Sequence of chain 1.A:
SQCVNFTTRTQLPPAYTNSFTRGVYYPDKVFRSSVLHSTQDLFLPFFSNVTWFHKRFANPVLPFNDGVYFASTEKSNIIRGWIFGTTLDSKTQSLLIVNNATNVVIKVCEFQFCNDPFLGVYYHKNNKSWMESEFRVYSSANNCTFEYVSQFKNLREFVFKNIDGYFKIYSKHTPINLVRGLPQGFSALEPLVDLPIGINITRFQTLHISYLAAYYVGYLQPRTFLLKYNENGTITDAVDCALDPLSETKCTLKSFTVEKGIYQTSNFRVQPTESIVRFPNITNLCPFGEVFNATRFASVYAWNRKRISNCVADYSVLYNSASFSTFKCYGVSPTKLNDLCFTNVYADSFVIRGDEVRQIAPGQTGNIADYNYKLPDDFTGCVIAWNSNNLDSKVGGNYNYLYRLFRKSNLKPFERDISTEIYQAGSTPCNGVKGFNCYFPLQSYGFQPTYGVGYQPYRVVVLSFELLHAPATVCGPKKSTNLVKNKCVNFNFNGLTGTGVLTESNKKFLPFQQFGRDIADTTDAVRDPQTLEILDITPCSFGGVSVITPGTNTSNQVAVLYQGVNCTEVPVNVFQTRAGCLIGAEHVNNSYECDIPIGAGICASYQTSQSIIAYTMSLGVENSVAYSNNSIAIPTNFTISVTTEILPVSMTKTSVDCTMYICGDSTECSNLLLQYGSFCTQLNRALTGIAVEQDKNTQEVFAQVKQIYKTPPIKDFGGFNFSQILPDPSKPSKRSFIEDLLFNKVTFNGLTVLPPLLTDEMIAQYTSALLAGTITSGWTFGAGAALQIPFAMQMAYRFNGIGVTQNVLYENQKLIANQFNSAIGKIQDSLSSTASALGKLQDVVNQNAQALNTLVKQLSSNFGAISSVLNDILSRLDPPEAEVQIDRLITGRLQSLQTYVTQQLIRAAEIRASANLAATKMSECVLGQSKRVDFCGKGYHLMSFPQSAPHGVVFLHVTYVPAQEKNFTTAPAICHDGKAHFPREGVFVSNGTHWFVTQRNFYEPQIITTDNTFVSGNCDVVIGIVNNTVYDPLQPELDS

Binding-site contacts:
Ligand atom O5 contacts residue SER800 of chain 1.A at 3.2 Å (h-bond).
Ligand atom C4 contacts residue ASN798 of chain 1.A at 4.2 Å.
Ligand atom C7 contacts residue GLN801 of chain 1.A at 4.4 Å.
Ligand atom C4 contacts residue SER800 of chain 1.A at 4.4 Å.
Ligand atom C5 contacts residue SER800 of chain 1.A at 3.3 Å.
Ligand atom C5 contacts residue GLN801 of chain 1.A at 4.1 Å.
Ligand atom C6 contacts residue SER800 of chain 1.A at 4.3 Å.
Ligand atom C5 contacts residue ASN798 of chain 1.A at 3.7 Å.
Ligand atom O6 contacts residue GLN801 of chain 1.A at 4.0 Å.
Ligand atom N2 contacts residue ASN798 of chain 1.A at 2.8 Å (h-bond).
Ligand atom C8 contacts residue GLN801 of chain 1.A at 3.9 Å.
Ligand atom C2 contacts residue ASN798 of chain 1.A at 2.4 Å.
Ligand atom C1 contacts residue SER800 of chain 1.A at 2.9 Å.
Ligand atom O7 contacts residue ASN798 of chain 1.A at 4.3 Å.
Ligand atom C7 contacts residue ASN798 of chain 1.A at 3.8 Å.
Ligand atom C3 contacts residue SER800 of chain 1.A at 4.2 Å.
Ligand atom C3 contacts residue ASN798 of chain 1.A at 3.8 Å.
Ligand atom O7 contacts residue GLN801 of chain 1.A at 4.0 Å.
Ligand atom O5 contacts residue ASN798 of chain 1.A at 2.4 Å (h-bond).
Ligand atom C1 contacts residue ASN798 of chain 1.A at 1.4 Å.
Ligand atom C6 contacts residue GLN801 of chain 1.A at 3.9 Å.
Ligand atom C2 contacts residue SER800 of chain 1.A at 4.0 Å.

The protein below binds the small molecule below.
Small molecule (SMILES): CC(=O)N[C@H]1[C@H](O[C@H]2[C@H](O)[C@@H](NC(C)=O)CO[C@@H]2CO)O[C@H](CO)[C@@H](O)[C@@H]1O